A protein and the small-molecule ligand that binds it are described below.
Small molecule (SMILES): CC(=O)N[C@@H]1[C@@H](O)[C@H](O)[C@@H](CO)O[C@H]1O

Sequence of chain 1.E:
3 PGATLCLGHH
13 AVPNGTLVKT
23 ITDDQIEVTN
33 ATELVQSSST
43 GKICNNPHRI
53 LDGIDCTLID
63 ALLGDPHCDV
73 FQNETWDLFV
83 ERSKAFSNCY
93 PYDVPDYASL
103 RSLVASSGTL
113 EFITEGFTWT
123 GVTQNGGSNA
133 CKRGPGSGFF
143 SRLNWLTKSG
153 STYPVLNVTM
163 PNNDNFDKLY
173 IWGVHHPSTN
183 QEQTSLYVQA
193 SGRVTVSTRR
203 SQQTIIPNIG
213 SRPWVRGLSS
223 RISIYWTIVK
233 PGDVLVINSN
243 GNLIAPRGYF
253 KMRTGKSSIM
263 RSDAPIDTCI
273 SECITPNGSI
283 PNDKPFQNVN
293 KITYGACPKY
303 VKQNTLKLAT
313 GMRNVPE

Binding-site contacts:
Ligand atom C5 contacts residue ILE115 of chain 1.E at 3.9 Å (hydrophobic).
Ligand atom C7 contacts residue ASN75 of chain 1.E at 3.6 Å.
Ligand atom O5 contacts residue ASN75 of chain 1.E at 2.3 Å (h-bond).
Ligand atom C7 contacts residue PHE114 of chain 1.E at 4.1 Å (hydrophobic).
Ligand atom O5 contacts residue PHE114 of chain 1.E at 4.1 Å.
Ligand atom C6 contacts residue ILE115 of chain 1.E at 3.6 Å (hydrophobic).
Ligand atom C5 contacts residue ASN75 of chain 1.E at 3.7 Å.
Ligand atom O7 contacts residue THR116 of chain 1.E at 4.4 Å.
Ligand atom O7 contacts residue PHE114 of chain 1.E at 3.0 Å (h-bond).
Ligand atom C7 contacts residue ARG144 of chain 1.E at 3.9 Å.
Ligand atom C1 contacts residue ASN75 of chain 1.E at 1.4 Å.
Ligand atom C2 contacts residue PHE114 of chain 1.E at 4.4 Å (hydrophobic).
Ligand atom C5 contacts residue PHE114 of chain 1.E at 3.9 Å (hydrophobic).
Ligand atom C3 contacts residue PHE114 of chain 1.E at 4.3 Å (hydrophobic).
Ligand atom N2 contacts residue ASN75 of chain 1.E at 2.9 Å (h-bond).
Ligand atom O7 contacts residue ARG144 of chain 1.E at 3.6 Å.
Ligand atom C8 contacts residue GLN74 of chain 1.E at 3.6 Å.
Ligand atom C1 contacts residue PHE114 of chain 1.E at 3.7 Å (hydrophobic).
Ligand atom C4 contacts residue ASN75 of chain 1.E at 4.2 Å.
Ligand atom C3 contacts residue ASN75 of chain 1.E at 3.8 Å.
Ligand atom C2 contacts residue ASN75 of chain 1.E at 2.5 Å.
Ligand atom O7 contacts residue ASN75 of chain 1.E at 3.7 Å.
Ligand atom C8 contacts residue ARG144 of chain 1.E at 3.3 Å.
Ligand atom C6 contacts residue GLU113 of chain 1.E at 4.5 Å.